Sequence of chain 1.B:
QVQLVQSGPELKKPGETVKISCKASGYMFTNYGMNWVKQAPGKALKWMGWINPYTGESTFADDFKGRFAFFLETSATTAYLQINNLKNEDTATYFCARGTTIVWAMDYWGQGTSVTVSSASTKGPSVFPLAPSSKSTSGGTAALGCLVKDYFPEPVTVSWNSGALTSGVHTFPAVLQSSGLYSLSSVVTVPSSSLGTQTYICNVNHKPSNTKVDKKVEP

Binding-site contacts:
Ligand atom C4 contacts residue ALA105 of chain 2.B at 4.2 Å (hydrophobic).
Ligand atom C17 contacts residue TRP104 of chain 2.B at 3.7 Å (hydrophobic).
Ligand atom C20 contacts residue TRP104 of chain 2.B at 4.3 Å (hydrophobic).
Ligand atom O3 contacts residue MET106 of chain 2.B at 3.1 Å.
Ligand atom C8 contacts residue TRP104 of chain 2.B at 4.4 Å (hydrophobic).
Ligand atom C2 contacts residue TRP104 of chain 2.B at 4.1 Å (hydrophobic).
Ligand atom C3 contacts residue ALA105 of chain 2.B at 4.0 Å (hydrophobic).
Ligand atom O3 contacts residue GLY99 of chain 2.B at 4.0 Å.
Ligand atom C4 contacts residue TRP104 of chain 2.B at 4.2 Å (hydrophobic).
Ligand atom C16 contacts residue TRP104 of chain 1.B at 4.0 Å (hydrophobic).
Ligand atom C19 contacts residue TRP47 of chain 2.B at 4.0 Å (hydrophobic).
Ligand atom C7 contacts residue TRP50 of chain 2.B at 4.1 Å (hydrophobic).
Ligand atom O3 contacts residue ASN35 of chain 2.B at 3.3 Å (h-bond).
Ligand atom C7 contacts residue TRP104 of chain 2.B at 4.1 Å (hydrophobic).
Ligand atom C21 contacts residue TRP104 of chain 2.B at 4.3 Å (hydrophobic).
Ligand atom C5 contacts residue ASN35 of chain 2.B at 4.5 Å.
Ligand atom C3 contacts residue GLY99 of chain 2.B at 4.4 Å.
Ligand atom C1 contacts residue TRP104 of chain 2.B at 3.8 Å (hydrophobic).
Ligand atom C18 contacts residue TRP50 of chain 2.B at 4.3 Å (hydrophobic).
Ligand atom C3 contacts residue TRP104 of chain 2.B at 4.0 Å (hydrophobic).
Ligand atom C6 contacts residue THR101 of chain 2.B at 3.9 Å.
Ligand atom C2 contacts residue ASN35 of chain 2.B at 3.5 Å.
Ligand atom C3 contacts residue MET106 of chain 2.B at 4.2 Å (hydrophobic).
Ligand atom C4 contacts residue GLY99 of chain 2.B at 3.9 Å.
Ligand atom C14 contacts residue TRP104 of chain 2.B at 3.8 Å (hydrophobic).
Ligand atom C3 contacts residue ASN35 of chain 2.B at 3.2 Å.
Ligand atom O3 contacts residue ALA105 of chain 2.B at 3.2 Å.
Ligand atom C2 contacts residue TRP47 of chain 2.B at 4.2 Å (hydrophobic).
Ligand atom C9 contacts residue TRP104 of chain 2.B at 4.1 Å (hydrophobic).
Ligand atom C12 contacts residue TRP104 of chain 2.B at 4.2 Å (hydrophobic).
Ligand atom C7 contacts residue THR101 of chain 2.B at 4.2 Å.
Ligand atom C8 contacts residue TRP50 of chain 2.B at 4.0 Å (hydrophobic).
Ligand atom C13 contacts residue TRP104 of chain 2.B at 4.5 Å (hydrophobic).
Ligand atom C15 contacts residue TRP104 of chain 2.B at 4.1 Å (hydrophobic).
Ligand atom C6 contacts residue TRP50 of chain 2.B at 4.0 Å (hydrophobic).
Ligand atom C16 contacts residue TRP104 of chain 2.B at 4.2 Å (hydrophobic).
Ligand atom C4 contacts residue ASN35 of chain 2.B at 3.8 Å.
Ligand atom C19 contacts residue ASN35 of chain 2.B at 4.3 Å.
Ligand atom C19 contacts residue TRP50 of chain 2.B at 3.6 Å (hydrophobic).
Ligand atom O3 contacts residue TRP104 of chain 2.B at 4.2 Å.

The protein below binds the small molecule below.
Small molecule (SMILES): CC(=O)[C@H]1CC[C@H]2[C@@H]3CCC4=CC(=O)CC[C@]4(C)[C@H]3CC[C@]12C

Sequence of chain 2.B:
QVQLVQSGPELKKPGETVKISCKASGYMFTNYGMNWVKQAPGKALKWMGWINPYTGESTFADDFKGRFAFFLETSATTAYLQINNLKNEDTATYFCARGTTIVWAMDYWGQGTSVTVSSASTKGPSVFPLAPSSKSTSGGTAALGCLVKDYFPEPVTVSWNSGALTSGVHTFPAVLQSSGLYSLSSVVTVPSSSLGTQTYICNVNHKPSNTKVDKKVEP